Sequence of chain 1.B:
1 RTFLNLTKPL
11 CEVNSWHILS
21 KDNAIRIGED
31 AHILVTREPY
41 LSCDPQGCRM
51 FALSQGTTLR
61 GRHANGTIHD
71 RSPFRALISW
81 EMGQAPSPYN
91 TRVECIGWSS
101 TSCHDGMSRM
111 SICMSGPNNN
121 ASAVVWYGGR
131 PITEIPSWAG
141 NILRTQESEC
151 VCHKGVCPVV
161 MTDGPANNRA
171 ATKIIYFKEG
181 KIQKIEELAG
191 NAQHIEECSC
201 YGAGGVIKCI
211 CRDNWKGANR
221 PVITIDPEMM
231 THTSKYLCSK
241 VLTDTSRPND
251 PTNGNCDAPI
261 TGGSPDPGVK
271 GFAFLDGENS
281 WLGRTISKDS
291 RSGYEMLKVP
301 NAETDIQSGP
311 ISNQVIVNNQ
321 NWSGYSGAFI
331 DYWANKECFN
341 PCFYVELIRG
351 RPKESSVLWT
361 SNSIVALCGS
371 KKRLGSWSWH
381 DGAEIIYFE

A protein and the small-molecule ligand that binds it are described below.
Small molecule (SMILES): CC(=O)N[C@@H]1[C@@H](O)[C@H](O)[C@@H](CO)O[C@H]1O

Sequence of chain 1.D:
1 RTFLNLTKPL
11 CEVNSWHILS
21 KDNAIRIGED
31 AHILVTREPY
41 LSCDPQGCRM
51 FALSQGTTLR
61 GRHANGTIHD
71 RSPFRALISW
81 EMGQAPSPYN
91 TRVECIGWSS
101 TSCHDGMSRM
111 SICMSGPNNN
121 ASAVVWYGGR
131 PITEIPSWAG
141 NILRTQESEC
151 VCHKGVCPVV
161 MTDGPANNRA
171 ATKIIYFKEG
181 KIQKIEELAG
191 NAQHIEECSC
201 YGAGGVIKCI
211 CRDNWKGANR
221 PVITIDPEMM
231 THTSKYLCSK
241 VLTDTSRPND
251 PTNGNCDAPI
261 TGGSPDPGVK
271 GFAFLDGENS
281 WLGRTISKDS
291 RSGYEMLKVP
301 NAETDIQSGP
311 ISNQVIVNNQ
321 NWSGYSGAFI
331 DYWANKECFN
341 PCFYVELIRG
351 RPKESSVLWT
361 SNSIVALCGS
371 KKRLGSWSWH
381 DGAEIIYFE

Binding-site contacts:
Ligand atom O7 contacts residue ASN120 of chain 1.D at 3.4 Å (h-bond).
Ligand atom C5 contacts residue SER376 of chain 1.B at 4.3 Å.
Ligand atom C5 contacts residue LEU374 of chain 1.B at 3.8 Å (hydrophobic).
Ligand atom C7 contacts residue ASN119 of chain 1.D at 4.5 Å.
Ligand atom C3 contacts residue NAG1 of chain 1.H at 3.4 Å.
Ligand atom C2 contacts residue ASN120 of chain 1.D at 2.7 Å.
Ligand atom O4 contacts residue NAG1 of chain 1.H at 2.1 Å.
Ligand atom C5 contacts residue NAG1 of chain 1.H at 3.7 Å.
Ligand atom N2 contacts residue ASN120 of chain 1.D at 3.0 Å (h-bond).
Ligand atom O6 contacts residue SER376 of chain 1.B at 2.7 Å (h-bond).
Ligand atom O5 contacts residue LEU374 of chain 1.B at 4.1 Å.
Ligand atom C5 contacts residue ASN120 of chain 1.D at 3.9 Å.
Ligand atom C8 contacts residue ASN120 of chain 1.D at 4.3 Å.
Ligand atom O3 contacts residue NAG1 of chain 1.H at 2.8 Å (h-bond).
Ligand atom O5 contacts residue ASN120 of chain 1.D at 2.6 Å (h-bond).
Ligand atom C3 contacts residue ASN120 of chain 1.D at 4.1 Å.
Ligand atom C1 contacts residue SER376 of chain 1.B at 4.2 Å.
Ligand atom C4 contacts residue NAG1 of chain 1.H at 2.6 Å.
Ligand atom O7 contacts residue ASN119 of chain 1.D at 4.2 Å.
Ligand atom C1 contacts residue GLY375 of chain 1.B at 3.6 Å.
Ligand atom O6 contacts residue NAG1 of chain 1.H at 3.3 Å (h-bond).
Ligand atom C7 contacts residue ASN120 of chain 1.D at 3.3 Å.
Ligand atom O6 contacts residue GLN314 of chain 1.B at 4.2 Å.
Ligand atom C1 contacts residue ASN120 of chain 1.D at 1.9 Å.
Ligand atom O5 contacts residue GLY375 of chain 1.B at 3.4 Å.
Ligand atom O5 contacts residue SER376 of chain 1.B at 3.4 Å (h-bond).
Ligand atom O6 contacts residue ASN313 of chain 1.B at 4.3 Å.
Ligand atom C6 contacts residue LEU374 of chain 1.B at 3.5 Å (hydrophobic).
Ligand atom C8 contacts residue ASN119 of chain 1.D at 4.0 Å.
Ligand atom C6 contacts residue NAG1 of chain 1.H at 3.1 Å.
Ligand atom C6 contacts residue SER376 of chain 1.B at 3.7 Å.
Ligand atom C5 contacts residue GLY375 of chain 1.B at 4.0 Å.
Ligand atom C6 contacts residue GLY375 of chain 1.B at 4.4 Å.